Binding-site contacts:
Ligand atom C contacts residue ARG442 of chain 5.PA at 4.4 Å.
Ligand atom CE1 contacts residue ILE434 of chain 5.PA at 3.9 Å (hydrophobic).
Ligand atom CG contacts residue ASN492 of chain 5.PA at 4.3 Å.
Ligand atom CE2 contacts residue ARG442 of chain 5.PA at 3.6 Å.
Ligand atom CD1 contacts residue PHE496 of chain 5.PA at 3.7 Å (hydrophobic).
Ligand atom CE2 contacts residue PRO438 of chain 5.PA at 3.7 Å (hydrophobic).
Ligand atom CG contacts residue GLY495 of chain 5.PA at 4.4 Å.
Ligand atom N contacts residue ARG442 of chain 5.PA at 4.2 Å.
Ligand atom CB contacts residue GLY495 of chain 5.PA at 3.9 Å.
Ligand atom CD1 contacts residue ILE434 of chain 5.PA at 4.1 Å (hydrophobic).
Ligand atom CB contacts residue ASN492 of chain 5.PA at 3.8 Å.
Ligand atom CA contacts residue ARG442 of chain 5.PA at 3.6 Å.
Ligand atom CE1 contacts residue PHE496 of chain 5.PA at 3.6 Å (hydrophobic).
Ligand atom CE1 contacts residue PRO438 of chain 5.PA at 3.8 Å (hydrophobic).
Ligand atom CD2 contacts residue ARG442 of chain 5.PA at 3.5 Å.
Ligand atom CG contacts residue PHE496 of chain 5.PA at 4.0 Å (hydrophobic).
Ligand atom O contacts residue ARG442 of chain 5.PA at 4.3 Å.
Ligand atom CD2 contacts residue PRO438 of chain 5.PA at 4.4 Å (hydrophobic).
Ligand atom CZ contacts residue PHE496 of chain 5.PA at 3.9 Å (hydrophobic).
Ligand atom CB contacts residue PHE496 of chain 5.PA at 3.9 Å (hydrophobic).
Ligand atom CZ contacts residue PRO438 of chain 5.PA at 3.4 Å (hydrophobic).
Ligand atom O contacts residue ASN492 of chain 5.PA at 4.2 Å.
Ligand atom N contacts residue ASN492 of chain 5.PA at 3.3 Å (h-bond).
Ligand atom CA contacts residue ASN492 of chain 5.PA at 3.3 Å.
Ligand atom N contacts residue SER491 of chain 5.PA at 4.1 Å.
Ligand atom O contacts residue PRO438 of chain 5.PA at 4.0 Å.
Ligand atom CD1 contacts residue ASN492 of chain 5.PA at 3.9 Å.
Ligand atom C contacts residue ASN492 of chain 5.PA at 4.0 Å.
Ligand atom CD1 contacts residue PRO438 of chain 5.PA at 4.4 Å (hydrophobic).

Sequence of chain 5.PA:
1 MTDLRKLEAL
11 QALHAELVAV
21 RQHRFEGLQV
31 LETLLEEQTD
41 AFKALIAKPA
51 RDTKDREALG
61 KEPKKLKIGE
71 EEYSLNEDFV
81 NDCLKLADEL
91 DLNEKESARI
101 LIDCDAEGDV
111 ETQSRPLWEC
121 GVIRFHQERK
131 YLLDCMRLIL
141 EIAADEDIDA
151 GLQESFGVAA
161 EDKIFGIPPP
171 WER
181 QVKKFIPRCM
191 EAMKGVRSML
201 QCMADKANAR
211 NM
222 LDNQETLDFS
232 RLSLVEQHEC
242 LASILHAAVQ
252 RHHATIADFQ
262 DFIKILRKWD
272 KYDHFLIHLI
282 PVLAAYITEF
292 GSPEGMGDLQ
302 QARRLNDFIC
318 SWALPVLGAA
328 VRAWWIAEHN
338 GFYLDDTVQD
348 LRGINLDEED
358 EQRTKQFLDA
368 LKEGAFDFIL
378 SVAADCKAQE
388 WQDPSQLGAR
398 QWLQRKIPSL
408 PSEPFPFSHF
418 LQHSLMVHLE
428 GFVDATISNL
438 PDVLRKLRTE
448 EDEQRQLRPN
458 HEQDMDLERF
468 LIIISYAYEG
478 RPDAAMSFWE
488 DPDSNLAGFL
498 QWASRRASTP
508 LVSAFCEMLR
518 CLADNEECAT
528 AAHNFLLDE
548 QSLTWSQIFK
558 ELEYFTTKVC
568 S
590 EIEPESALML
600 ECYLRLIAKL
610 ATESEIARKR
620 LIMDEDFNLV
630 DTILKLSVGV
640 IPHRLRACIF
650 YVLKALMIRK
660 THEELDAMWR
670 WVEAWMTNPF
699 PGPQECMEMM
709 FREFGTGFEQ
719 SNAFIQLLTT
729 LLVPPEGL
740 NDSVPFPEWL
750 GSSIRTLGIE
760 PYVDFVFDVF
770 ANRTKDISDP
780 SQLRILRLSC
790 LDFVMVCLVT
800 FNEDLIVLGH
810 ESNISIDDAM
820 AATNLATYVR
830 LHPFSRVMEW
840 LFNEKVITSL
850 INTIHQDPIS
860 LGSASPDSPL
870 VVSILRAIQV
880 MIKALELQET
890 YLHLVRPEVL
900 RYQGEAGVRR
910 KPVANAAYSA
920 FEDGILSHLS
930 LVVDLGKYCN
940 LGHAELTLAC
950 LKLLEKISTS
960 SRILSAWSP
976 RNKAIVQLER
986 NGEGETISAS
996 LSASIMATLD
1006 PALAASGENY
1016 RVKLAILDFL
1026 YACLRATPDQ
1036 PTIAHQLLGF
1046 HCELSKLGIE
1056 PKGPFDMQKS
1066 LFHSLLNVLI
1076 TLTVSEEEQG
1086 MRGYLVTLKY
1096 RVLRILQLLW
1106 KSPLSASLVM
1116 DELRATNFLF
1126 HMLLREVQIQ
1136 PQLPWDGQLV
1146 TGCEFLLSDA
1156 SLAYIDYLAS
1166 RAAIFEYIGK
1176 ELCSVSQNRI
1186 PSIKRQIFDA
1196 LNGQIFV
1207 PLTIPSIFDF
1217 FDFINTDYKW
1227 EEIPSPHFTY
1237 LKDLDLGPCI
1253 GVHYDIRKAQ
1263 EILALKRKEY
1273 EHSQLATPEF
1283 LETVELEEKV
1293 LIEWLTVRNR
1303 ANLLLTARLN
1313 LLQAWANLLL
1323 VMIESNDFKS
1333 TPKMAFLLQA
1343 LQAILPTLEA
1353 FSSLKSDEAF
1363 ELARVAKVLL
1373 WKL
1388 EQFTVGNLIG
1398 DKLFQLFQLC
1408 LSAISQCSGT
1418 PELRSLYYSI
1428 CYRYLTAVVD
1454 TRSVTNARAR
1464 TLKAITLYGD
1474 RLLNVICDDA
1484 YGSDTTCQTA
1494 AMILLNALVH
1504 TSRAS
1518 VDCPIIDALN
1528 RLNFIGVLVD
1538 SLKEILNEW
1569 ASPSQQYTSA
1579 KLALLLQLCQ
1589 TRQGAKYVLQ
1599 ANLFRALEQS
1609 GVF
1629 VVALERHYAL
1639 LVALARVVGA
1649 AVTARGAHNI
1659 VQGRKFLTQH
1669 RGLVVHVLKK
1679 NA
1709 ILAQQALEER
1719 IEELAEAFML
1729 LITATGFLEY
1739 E

The small molecule below binds the protein below.
Small molecule (SMILES): N[C@@H](Cc1ccccc1)C(=O)NCC=O